The small molecule below binds the protein below.
Small molecule (SMILES): CCCCCCCCC(=O)O

Binding-site contacts:
Ligand atom C1 contacts residue SER136 of chain 1.A at 4.2 Å.
Ligand atom O2 contacts residue PHE81 of chain 1.A at 4.4 Å.
Ligand atom C6 contacts residue PHE58 of chain 1.A at 4.0 Å (hydrophobic).
Ligand atom C2 contacts residue HIS60 of chain 1.A at 3.5 Å.
Ligand atom C9 contacts residue ARG74 of chain 1.A at 3.7 Å.
Ligand atom O1 contacts residue 8A71 of chain 1.C at 3.6 Å.
Ligand atom C6 contacts residue 8A71 of chain 1.C at 3.7 Å.
Ligand atom C1 contacts residue HIS60 of chain 1.A at 4.0 Å.
Ligand atom C1 contacts residue PHE58 of chain 1.A at 4.1 Å (hydrophobic).
Ligand atom C3 contacts residue HIS60 of chain 1.A at 3.8 Å.
Ligand atom C3 contacts residue PHE81 of chain 1.A at 3.5 Å (hydrophobic).
Ligand atom C5 contacts residue 8A71 of chain 1.C at 4.2 Å.
Ligand atom O1 contacts residue PHE58 of chain 1.A at 3.2 Å.
Ligand atom C4 contacts residue 8A71 of chain 1.C at 3.6 Å.
Ligand atom C1 contacts residue LYS59 of chain 1.A at 4.1 Å.
Ligand atom C2 contacts residue PHE81 of chain 1.A at 4.4 Å (hydrophobic).
Ligand atom C3 contacts residue 8A71 of chain 1.C at 4.4 Å.
Ligand atom C2 contacts residue PHE58 of chain 1.A at 3.8 Å (hydrophobic).
Ligand atom C9 contacts residue THR62 of chain 1.A at 4.5 Å.
Ligand atom O1 contacts residue LYS59 of chain 1.A at 4.3 Å.
Ligand atom C4 contacts residue HIS60 of chain 1.A at 4.4 Å.
Ligand atom C8 contacts residue GLU53 of chain 1.A at 4.3 Å.
Ligand atom O1 contacts residue SER136 of chain 1.A at 3.0 Å (h-bond).
Ligand atom C1 contacts residue 8A71 of chain 1.C at 4.2 Å.
Ligand atom C9 contacts residue GLN77 of chain 1.A at 3.2 Å.
Ligand atom C2 contacts residue LYS59 of chain 1.A at 3.9 Å.
Ligand atom C7 contacts residue GLU53 of chain 1.A at 3.9 Å.
Ligand atom C5 contacts residue GLY78 of chain 1.A at 4.4 Å.
Ligand atom C4 contacts residue PHE58 of chain 1.A at 3.8 Å (hydrophobic).
Ligand atom C7 contacts residue PHE58 of chain 1.A at 4.0 Å (hydrophobic).
Ligand atom O2 contacts residue HIS60 of chain 1.A at 3.4 Å.
Ligand atom C8 contacts residue ARG74 of chain 1.A at 3.4 Å.
Ligand atom C4 contacts residue GLY78 of chain 1.A at 4.1 Å.
Ligand atom C6 contacts residue ARG74 of chain 1.A at 4.4 Å.
Ligand atom C3 contacts residue GLY78 of chain 1.A at 4.2 Å.

Sequence of chain 1.A:
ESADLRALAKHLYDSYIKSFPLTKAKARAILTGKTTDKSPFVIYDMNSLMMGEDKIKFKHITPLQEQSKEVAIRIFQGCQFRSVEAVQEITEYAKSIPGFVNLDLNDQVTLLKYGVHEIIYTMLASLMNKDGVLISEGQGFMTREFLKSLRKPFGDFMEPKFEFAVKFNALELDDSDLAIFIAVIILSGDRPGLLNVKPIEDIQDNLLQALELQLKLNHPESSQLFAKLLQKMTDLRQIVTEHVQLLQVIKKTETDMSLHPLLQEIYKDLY